A small-molecule ligand and the protein it binds are described below.
Small molecule (SMILES): CC(=O)N[C@H]1[C@H](O[C@H]2[C@H](O)[C@@H](NC(C)=O)CO[C@@H]2CO)O[C@H](CO)[C@@H](O)[C@@H]1O

Sequence of chain 1.C:
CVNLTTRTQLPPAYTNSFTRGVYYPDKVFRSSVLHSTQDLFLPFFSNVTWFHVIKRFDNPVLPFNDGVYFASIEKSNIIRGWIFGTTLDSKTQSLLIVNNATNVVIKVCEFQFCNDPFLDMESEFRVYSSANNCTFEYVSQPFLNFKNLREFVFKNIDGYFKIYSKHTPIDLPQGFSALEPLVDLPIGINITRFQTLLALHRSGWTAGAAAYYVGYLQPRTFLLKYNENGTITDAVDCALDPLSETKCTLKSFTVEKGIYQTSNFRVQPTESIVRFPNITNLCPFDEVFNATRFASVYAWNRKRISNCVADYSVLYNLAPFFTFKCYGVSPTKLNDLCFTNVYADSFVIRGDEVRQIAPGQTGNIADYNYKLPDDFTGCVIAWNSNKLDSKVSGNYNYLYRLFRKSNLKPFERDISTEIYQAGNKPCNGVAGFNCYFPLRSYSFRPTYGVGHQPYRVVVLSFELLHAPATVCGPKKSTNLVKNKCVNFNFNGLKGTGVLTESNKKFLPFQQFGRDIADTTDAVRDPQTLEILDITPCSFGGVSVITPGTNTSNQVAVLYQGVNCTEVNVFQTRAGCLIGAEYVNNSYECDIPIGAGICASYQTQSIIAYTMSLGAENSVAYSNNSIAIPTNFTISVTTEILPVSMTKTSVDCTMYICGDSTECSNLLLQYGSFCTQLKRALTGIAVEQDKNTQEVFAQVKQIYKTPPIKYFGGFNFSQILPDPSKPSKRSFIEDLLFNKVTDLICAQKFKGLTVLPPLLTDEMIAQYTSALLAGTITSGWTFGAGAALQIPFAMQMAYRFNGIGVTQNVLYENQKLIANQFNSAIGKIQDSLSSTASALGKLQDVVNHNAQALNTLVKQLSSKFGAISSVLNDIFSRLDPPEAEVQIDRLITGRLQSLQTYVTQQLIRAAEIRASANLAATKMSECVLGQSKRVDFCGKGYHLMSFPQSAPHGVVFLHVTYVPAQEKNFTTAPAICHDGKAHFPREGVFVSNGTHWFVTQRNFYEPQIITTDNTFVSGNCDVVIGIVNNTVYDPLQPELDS

Binding-site contacts:
Ligand atom C5 contacts residue SER805 of chain 1.C at 3.9 Å.
Ligand atom C4 contacts residue ASN803 of chain 1.C at 4.2 Å.
Ligand atom C7 contacts residue ASN803 of chain 1.C at 3.2 Å.
Ligand atom O5 contacts residue ASN803 of chain 1.C at 2.4 Å (h-bond).
Ligand atom O6 contacts residue GLN806 of chain 1.C at 3.7 Å.
Ligand atom C5 contacts residue ASN803 of chain 1.C at 3.7 Å.
Ligand atom C2 contacts residue ASN803 of chain 1.C at 2.5 Å.
Ligand atom O5 contacts residue SER805 of chain 1.C at 3.5 Å (h-bond).
Ligand atom O6 contacts residue SER805 of chain 1.C at 4.3 Å.
Ligand atom C1 contacts residue SER805 of chain 1.C at 3.4 Å.
Ligand atom O7 contacts residue ASN803 of chain 1.C at 3.1 Å (h-bond).
Ligand atom C1 contacts residue ASN803 of chain 1.C at 1.4 Å.
Ligand atom C3 contacts residue ASN803 of chain 1.C at 3.8 Å.
Ligand atom C8 contacts residue ASN803 of chain 1.C at 3.9 Å.
Ligand atom N2 contacts residue ASN803 of chain 1.C at 2.9 Å (h-bond).
Ligand atom O7 contacts residue SER805 of chain 1.C at 4.3 Å.